This protein binds this small molecule.
Small molecule (SMILES): CC(C)C[C@H](N)C(=O)N[C@@H](CO)C(=O)N[C@@H](CO)C(=O)N1CCC[C@H]1C(=O)N[C@H](C(=O)N[C@H](C(=O)N[C@@H](CCCCN)C(=O)N[C@@H](CO)C(=O)N[C@@H](Cc1ccccc1)C(=O)O)[C@@H](C)O)C(C)C

Sequence of chain 1.D:
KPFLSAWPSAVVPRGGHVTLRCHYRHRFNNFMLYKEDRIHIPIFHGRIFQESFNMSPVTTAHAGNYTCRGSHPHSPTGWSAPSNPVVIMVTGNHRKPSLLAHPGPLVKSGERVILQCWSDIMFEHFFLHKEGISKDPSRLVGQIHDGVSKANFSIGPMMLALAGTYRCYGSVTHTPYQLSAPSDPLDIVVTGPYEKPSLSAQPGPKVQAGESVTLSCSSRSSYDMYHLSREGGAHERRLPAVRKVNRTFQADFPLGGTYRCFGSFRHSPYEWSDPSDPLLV

Binding-site contacts:
Ligand atom OG contacts residue MET67 of chain 1.A at 3.4 Å.
Ligand atom CB contacts residue TRP167 of chain 1.A at 3.5 Å (hydrophobic).
Ligand atom CB contacts residue MET67 of chain 1.A at 3.6 Å (hydrophobic).
Ligand atom N contacts residue GLU63 of chain 1.A at 2.9 Å (salt-bridge).
Ligand atom CA contacts residue TYR99 of chain 1.A at 3.5 Å (hydrophobic).
Ligand atom CB contacts residue TYR74 of chain 1.A at 3.5 Å (hydrophobic).
Ligand atom CA contacts residue ASN77 of chain 1.A at 3.5 Å.
Ligand atom NZ contacts residue ASP114 of chain 1.A at 2.6 Å (salt-bridge).
Ligand atom OG contacts residue GLU63 of chain 1.A at 2.9 Å (salt-bridge).
Ligand atom CD2 contacts residue TRP167 of chain 1.A at 3.5 Å (hydrophobic).
Ligand atom O contacts residue LYS146 of chain 1.A at 2.8 Å (salt-bridge).
Ligand atom N contacts residue TYR7 of chain 1.A at 3.3 Å (h-bond).
Ligand atom N contacts residue TYR7 of chain 1.A at 3.0 Å (h-bond).
Ligand atom C contacts residue TYR7 of chain 1.A at 3.2 Å (hydrophobic).
Ligand atom OXT contacts residue THR143 of chain 1.A at 2.8 Å (h-bond).
Ligand atom OG contacts residue LEU183 of chain 1.D at 3.5 Å.
Ligand atom OG contacts residue ASN66 of chain 1.A at 2.8 Å (h-bond).
Ligand atom N contacts residue ASN77 of chain 1.A at 2.8 Å (h-bond).
Ligand atom CB contacts residue ASN77 of chain 1.A at 3.6 Å.
Ligand atom O contacts residue TYR7 of chain 1.A at 3.4 Å.
Ligand atom CA contacts residue TYR159 of chain 1.A at 3.6 Å (hydrophobic).
Ligand atom O contacts residue ASN77 of chain 1.A at 2.9 Å (h-bond).
Ligand atom CE contacts residue TRP147 of chain 1.A at 3.3 Å (hydrophobic).
Ligand atom CB contacts residue GLU63 of chain 1.A at 3.4 Å.
Ligand atom C contacts residue ASN66 of chain 1.A at 3.6 Å.
Ligand atom NZ contacts residue TRP147 of chain 1.A at 3.5 Å.
Ligand atom OXT contacts residue TYR84 of chain 1.A at 2.7 Å (h-bond).
Ligand atom C contacts residue TYR84 of chain 1.A at 3.5 Å (hydrophobic).
Ligand atom O contacts residue ILE80 of chain 1.A at 3.6 Å.
Ligand atom CA contacts residue TYR171 of chain 1.A at 3.5 Å (hydrophobic).
Ligand atom N contacts residue TYR171 of chain 1.A at 2.7 Å (h-bond).
Ligand atom O contacts residue TYR159 of chain 1.A at 2.5 Å (h-bond).
Ligand atom O contacts residue TRP147 of chain 1.A at 2.8 Å (h-bond).
Ligand atom O contacts residue ASN66 of chain 1.A at 2.8 Å (h-bond).
Ligand atom CA contacts residue TYR7 of chain 1.A at 3.2 Å (hydrophobic).
Ligand atom CB contacts residue TYR99 of chain 1.A at 3.4 Å (hydrophobic).
Ligand atom N contacts residue TYR99 of chain 1.A at 2.9 Å (h-bond).
Ligand atom CD1 contacts residue GLU63 of chain 1.A at 3.2 Å.
Ligand atom OXT contacts residue LYS146 of chain 1.A at 3.5 Å.
Ligand atom O contacts residue TYR84 of chain 1.A at 3.6 Å (h-bond).

Sequence of chain 1.A:
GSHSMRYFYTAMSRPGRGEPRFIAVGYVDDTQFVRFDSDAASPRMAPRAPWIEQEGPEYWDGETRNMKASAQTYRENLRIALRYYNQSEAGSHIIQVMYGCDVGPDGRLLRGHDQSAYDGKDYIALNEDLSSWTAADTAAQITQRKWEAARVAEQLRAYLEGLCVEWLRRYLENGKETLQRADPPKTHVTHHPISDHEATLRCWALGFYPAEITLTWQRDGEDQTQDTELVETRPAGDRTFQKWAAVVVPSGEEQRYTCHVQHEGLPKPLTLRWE